This small molecule binds to this protein.
Small molecule (SMILES): CC(=O)N[C@@H]1[C@@H](O)[C@H](O)[C@@H](CO)O[C@H]1O

Binding-site contacts:
Ligand atom O5 contacts residue ASN713 of chain 1.B at 2.4 Å (h-bond).
Ligand atom C8 contacts residue ASN713 of chain 1.B at 4.3 Å.
Ligand atom C7 contacts residue ASP800 of chain 1.A at 4.4 Å.
Ligand atom C3 contacts residue ASN713 of chain 1.B at 3.8 Å.
Ligand atom C6 contacts residue GLY1135 of chain 1.B at 3.7 Å.
Ligand atom O7 contacts residue ASN713 of chain 1.B at 3.0 Å (h-bond).
Ligand atom O6 contacts residue ILE1136 of chain 1.B at 3.8 Å.
Ligand atom O6 contacts residue GLY1135 of chain 1.B at 3.8 Å.
Ligand atom C1 contacts residue ASN713 of chain 1.B at 1.4 Å.
Ligand atom C2 contacts residue ASN713 of chain 1.B at 2.4 Å.
Ligand atom C7 contacts residue ASN713 of chain 1.B at 3.1 Å.
Ligand atom C5 contacts residue ASN713 of chain 1.B at 3.7 Å.
Ligand atom C4 contacts residue ASN713 of chain 1.B at 4.2 Å.
Ligand atom C5 contacts residue GLY1135 of chain 1.B at 4.3 Å.
Ligand atom C8 contacts residue ASP800 of chain 1.A at 4.0 Å.
Ligand atom N2 contacts residue ASN713 of chain 1.B at 2.9 Å (h-bond).

Sequence of chain 1.A:
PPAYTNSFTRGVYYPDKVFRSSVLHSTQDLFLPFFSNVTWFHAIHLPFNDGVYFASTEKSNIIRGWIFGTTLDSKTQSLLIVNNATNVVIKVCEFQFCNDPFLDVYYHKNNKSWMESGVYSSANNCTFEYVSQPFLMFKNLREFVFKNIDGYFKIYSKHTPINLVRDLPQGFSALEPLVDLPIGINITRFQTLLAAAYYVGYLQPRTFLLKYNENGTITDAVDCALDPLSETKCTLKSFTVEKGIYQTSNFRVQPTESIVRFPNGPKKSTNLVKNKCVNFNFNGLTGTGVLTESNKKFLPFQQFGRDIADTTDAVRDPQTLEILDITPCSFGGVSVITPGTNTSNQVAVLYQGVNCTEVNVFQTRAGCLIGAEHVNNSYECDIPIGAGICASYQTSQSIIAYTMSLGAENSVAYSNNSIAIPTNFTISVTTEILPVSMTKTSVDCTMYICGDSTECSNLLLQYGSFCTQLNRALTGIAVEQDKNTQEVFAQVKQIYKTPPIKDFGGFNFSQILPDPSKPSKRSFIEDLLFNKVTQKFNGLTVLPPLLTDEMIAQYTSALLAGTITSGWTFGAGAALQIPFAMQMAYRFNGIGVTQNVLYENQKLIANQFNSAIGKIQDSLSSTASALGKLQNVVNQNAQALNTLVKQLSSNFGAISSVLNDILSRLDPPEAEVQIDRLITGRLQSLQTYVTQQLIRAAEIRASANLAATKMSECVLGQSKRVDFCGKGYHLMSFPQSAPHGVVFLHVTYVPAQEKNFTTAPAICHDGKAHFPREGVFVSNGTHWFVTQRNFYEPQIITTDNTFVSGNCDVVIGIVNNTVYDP

Sequence of chain 1.B:
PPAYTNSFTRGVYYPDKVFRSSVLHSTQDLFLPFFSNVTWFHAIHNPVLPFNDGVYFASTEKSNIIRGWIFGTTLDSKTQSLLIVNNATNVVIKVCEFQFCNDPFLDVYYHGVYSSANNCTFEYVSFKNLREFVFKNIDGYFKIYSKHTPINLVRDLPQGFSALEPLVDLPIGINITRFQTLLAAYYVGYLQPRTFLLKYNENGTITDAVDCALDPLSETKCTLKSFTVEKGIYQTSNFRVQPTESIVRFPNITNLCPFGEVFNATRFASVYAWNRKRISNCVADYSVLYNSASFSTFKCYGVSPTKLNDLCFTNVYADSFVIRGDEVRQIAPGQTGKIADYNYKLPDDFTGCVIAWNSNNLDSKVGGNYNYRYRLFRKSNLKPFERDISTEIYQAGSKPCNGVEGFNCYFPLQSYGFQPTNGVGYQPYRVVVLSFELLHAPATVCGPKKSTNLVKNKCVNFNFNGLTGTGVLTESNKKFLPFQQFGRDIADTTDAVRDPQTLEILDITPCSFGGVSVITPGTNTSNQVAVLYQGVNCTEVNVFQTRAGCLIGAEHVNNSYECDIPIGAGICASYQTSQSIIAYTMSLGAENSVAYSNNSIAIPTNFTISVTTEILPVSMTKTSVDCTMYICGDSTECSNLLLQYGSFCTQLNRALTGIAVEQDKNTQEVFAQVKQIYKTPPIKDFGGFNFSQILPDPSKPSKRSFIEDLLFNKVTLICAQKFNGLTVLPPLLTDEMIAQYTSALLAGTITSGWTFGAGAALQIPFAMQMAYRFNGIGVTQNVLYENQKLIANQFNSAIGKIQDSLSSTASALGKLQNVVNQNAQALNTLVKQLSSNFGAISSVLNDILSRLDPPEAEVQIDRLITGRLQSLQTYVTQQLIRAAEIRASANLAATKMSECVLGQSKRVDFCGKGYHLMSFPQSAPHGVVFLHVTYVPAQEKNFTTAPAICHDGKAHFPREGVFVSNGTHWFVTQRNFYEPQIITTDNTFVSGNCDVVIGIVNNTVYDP